Binding-site contacts:
Ligand atom F1 contacts residue ALA150 of chain 15.A at 3.8 Å.
Ligand atom C3B contacts residue MET224 of chain 15.A at 3.6 Å (hydrophobic).
Ligand atom O1A contacts residue PRO174 of chain 15.A at 3.5 Å.
Ligand atom O1 contacts residue MET221 of chain 15.A at 3.7 Å.
Ligand atom C2C contacts residue ILE104 of chain 15.A at 3.8 Å (hydrophobic).
Ligand atom CM2 contacts residue MET224 of chain 15.A at 3.5 Å (hydrophobic).
Ligand atom F3 contacts residue VAL176 of chain 15.A at 3.6 Å.
Ligand atom CM2 contacts residue ILE104 of chain 15.A at 3.6 Å (hydrophobic).
Ligand atom F3 contacts residue PRO174 of chain 15.A at 2.9 Å.
Ligand atom CM4 contacts residue VAL176 of chain 15.A at 3.8 Å (hydrophobic).
Ligand atom C3C contacts residue TYR128 of chain 15.A at 3.3 Å (hydrophobic).
Ligand atom C2A contacts residue TYR152 of chain 15.A at 3.7 Å (hydrophobic).
Ligand atom F1 contacts residue MET224 of chain 15.A at 3.6 Å.
Ligand atom CM6 contacts residue TYR152 of chain 15.A at 3.4 Å (hydrophobic).
Ligand atom F3 contacts residue TYR152 of chain 15.A at 3.6 Å.
Ligand atom F3 contacts residue SER175 of chain 15.A at 2.8 Å.
Ligand atom C4 contacts residue TYR197 of chain 15.A at 3.4 Å (hydrophobic).
Ligand atom F3 contacts residue ALA150 of chain 15.A at 2.7 Å.
Ligand atom C3 contacts residue LEU106 of chain 15.A at 3.8 Å (hydrophobic).
Ligand atom C3A contacts residue PHE186 of chain 15.A at 3.7 Å (hydrophobic).
Ligand atom C1C contacts residue TYR128 of chain 15.A at 3.5 Å (hydrophobic).
Ligand atom CM6 contacts residue VAL188 of chain 15.A at 3.8 Å (hydrophobic).
Ligand atom N3A contacts residue TYR152 of chain 15.A at 3.8 Å.
Ligand atom C2C contacts residue TYR128 of chain 15.A at 3.2 Å (hydrophobic).
Ligand atom CM3 contacts residue ASN219 of chain 15.A at 3.8 Å.
Ligand atom N1A contacts residue PRO174 of chain 15.A at 3.5 Å.
Ligand atom CM4 contacts residue ALA150 of chain 15.A at 3.6 Å (hydrophobic).
Ligand atom N1A contacts residue ALA24 of chain 15.C at 3.2 Å.
Ligand atom C6B contacts residue TYR152 of chain 15.A at 3.6 Å (hydrophobic).
Ligand atom C2A contacts residue PHE186 of chain 15.A at 3.5 Å (hydrophobic).
Ligand atom F3 contacts residue MET151 of chain 15.A at 3.7 Å.
Ligand atom N3A contacts residue PHE186 of chain 15.A at 3.4 Å.
Ligand atom O1A contacts residue ALA24 of chain 15.C at 3.3 Å.
Ligand atom F2 contacts residue VAL176 of chain 15.A at 2.7 Å.
Ligand atom F1 contacts residue PHE186 of chain 15.A at 3.8 Å.
Ligand atom CM6 contacts residue LEU25 of chain 15.C at 3.8 Å (hydrophobic).
Ligand atom C2B contacts residue ILE104 of chain 15.A at 3.8 Å (hydrophobic).
Ligand atom CM2 contacts residue TYR128 of chain 15.A at 3.4 Å (hydrophobic).
Ligand atom C5B contacts residue TYR152 of chain 15.A at 3.5 Å (hydrophobic).
Ligand atom C1C contacts residue TYR197 of chain 15.A at 3.5 Å (hydrophobic).

Sequence of chain 15.A:
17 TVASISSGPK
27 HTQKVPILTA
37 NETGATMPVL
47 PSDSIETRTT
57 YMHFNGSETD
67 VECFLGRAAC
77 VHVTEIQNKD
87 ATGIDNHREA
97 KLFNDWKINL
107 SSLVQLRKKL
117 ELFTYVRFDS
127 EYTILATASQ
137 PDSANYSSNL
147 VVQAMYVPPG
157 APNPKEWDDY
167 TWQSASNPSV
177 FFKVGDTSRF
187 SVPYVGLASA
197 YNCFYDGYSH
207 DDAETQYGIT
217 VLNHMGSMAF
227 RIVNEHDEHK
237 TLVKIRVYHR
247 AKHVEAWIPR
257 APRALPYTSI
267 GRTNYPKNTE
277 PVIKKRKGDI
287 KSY

Sequence of chain 15.C:
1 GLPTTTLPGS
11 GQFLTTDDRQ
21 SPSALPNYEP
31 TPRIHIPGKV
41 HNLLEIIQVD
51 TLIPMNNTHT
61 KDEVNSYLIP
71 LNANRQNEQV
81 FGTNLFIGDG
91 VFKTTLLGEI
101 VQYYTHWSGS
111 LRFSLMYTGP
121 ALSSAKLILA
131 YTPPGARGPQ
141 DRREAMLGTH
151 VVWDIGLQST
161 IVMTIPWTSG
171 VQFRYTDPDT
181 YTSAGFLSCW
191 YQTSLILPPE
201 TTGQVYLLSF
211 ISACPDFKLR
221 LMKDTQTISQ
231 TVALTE

Sequence of chain 11.C:
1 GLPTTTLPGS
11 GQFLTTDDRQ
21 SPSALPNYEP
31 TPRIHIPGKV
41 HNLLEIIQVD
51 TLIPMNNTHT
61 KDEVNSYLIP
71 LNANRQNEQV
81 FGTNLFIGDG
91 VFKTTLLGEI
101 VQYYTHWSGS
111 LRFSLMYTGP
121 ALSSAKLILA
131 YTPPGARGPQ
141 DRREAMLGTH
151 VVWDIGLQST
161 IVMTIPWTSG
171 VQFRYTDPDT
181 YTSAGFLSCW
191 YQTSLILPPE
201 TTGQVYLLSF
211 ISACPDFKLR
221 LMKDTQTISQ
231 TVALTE

A protein and the small-molecule ligand that binds it are described below.
Small molecule (SMILES): Cc1cc(CCCOc2c(C)cc(-c3noc(C(F)(F)F)n3)cc2C)on1